Binding-site contacts:
Ligand atom C7 contacts residue LYS1 of chain 1.A at 4.0 Å.
Ligand atom C1 contacts residue GLN25 of chain 1.A at 3.9 Å.
Ligand atom O5 contacts residue GLN25 of chain 1.A at 4.2 Å.
Ligand atom O7 contacts residue ASN3 of chain 1.A at 4.3 Å.
Ligand atom N2 contacts residue GLN25 of chain 1.A at 3.6 Å.
Ligand atom C5 contacts residue ASN3 of chain 1.A at 3.6 Å.
Ligand atom C3 contacts residue ASN3 of chain 1.A at 3.8 Å.
Ligand atom C1 contacts residue ASN3 of chain 1.A at 1.4 Å.
Ligand atom C7 contacts residue GLN25 of chain 1.A at 3.4 Å.
Ligand atom O5 contacts residue ASN3 of chain 1.A at 2.3 Å (h-bond).
Ligand atom C7 contacts residue ASN3 of chain 1.A at 3.9 Å.
Ligand atom C2 contacts residue ASN3 of chain 1.A at 2.4 Å.
Ligand atom N2 contacts residue LYS1 of chain 1.A at 4.0 Å.
Ligand atom C4 contacts residue ASN3 of chain 1.A at 4.1 Å.
Ligand atom N2 contacts residue ASN3 of chain 1.A at 3.0 Å (h-bond).
Ligand atom C8 contacts residue GLN25 of chain 1.A at 4.5 Å.
Ligand atom O4 contacts residue ALA108 of chain 1.A at 4.0 Å.
Ligand atom O3 contacts residue GLY109 of chain 1.A at 4.5 Å.
Ligand atom C2 contacts residue GLN25 of chain 1.A at 3.5 Å.
Ligand atom O7 contacts residue GLN25 of chain 1.A at 3.0 Å (h-bond).
Ligand atom C8 contacts residue LYS1 of chain 1.A at 3.1 Å.

This small molecule binds to this protein.
Small molecule (SMILES): CC(=O)N[C@@H]1[C@@H](O)[C@H](O)[C@@H](CO)O[C@H]1O

Sequence of chain 1.A:
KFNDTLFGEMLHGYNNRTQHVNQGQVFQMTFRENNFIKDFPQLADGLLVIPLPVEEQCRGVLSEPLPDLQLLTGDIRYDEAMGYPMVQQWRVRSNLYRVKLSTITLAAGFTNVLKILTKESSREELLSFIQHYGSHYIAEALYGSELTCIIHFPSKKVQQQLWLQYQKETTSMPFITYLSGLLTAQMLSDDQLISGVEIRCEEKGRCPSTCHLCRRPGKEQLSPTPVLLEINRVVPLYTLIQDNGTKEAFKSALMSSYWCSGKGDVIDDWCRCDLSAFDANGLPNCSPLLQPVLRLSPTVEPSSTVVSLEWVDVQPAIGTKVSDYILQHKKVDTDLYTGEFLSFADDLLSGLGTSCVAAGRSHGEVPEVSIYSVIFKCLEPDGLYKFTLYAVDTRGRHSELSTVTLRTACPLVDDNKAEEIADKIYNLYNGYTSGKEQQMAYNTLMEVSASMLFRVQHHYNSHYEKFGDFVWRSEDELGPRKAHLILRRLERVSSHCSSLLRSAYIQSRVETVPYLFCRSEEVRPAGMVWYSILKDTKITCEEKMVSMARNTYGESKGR